This small molecule binds to this protein.
Small molecule (SMILES): COc1ccc(C2(c3cc(-c4cn(C)nc4C)[nH]n3)CC2)cc1

Sequence of chain 1.D:
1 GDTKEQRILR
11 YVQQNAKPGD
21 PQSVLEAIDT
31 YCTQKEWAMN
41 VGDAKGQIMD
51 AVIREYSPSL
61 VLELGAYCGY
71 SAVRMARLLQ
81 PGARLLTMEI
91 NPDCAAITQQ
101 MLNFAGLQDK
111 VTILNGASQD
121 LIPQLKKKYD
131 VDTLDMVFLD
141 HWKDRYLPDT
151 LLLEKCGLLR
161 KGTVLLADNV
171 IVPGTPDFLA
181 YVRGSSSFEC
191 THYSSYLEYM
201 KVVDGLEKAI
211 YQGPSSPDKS

Binding-site contacts:
Ligand atom C14 contacts residue GLY65 of chain 1.D at 3.9 Å.
Ligand atom C05 contacts residue HIS141 of chain 1.D at 3.8 Å.
Ligand atom C09 contacts residue SER118 of chain 1.D at 3.5 Å.
Ligand atom N12 contacts residue GLU89 of chain 1.D at 3.5 Å (salt-bridge).
Ligand atom C15 contacts residue HIS141 of chain 1.D at 3.4 Å.
Ligand atom C21 contacts residue MET39 of chain 1.D at 3.9 Å (hydrophobic).
Ligand atom N08 contacts residue SER118 of chain 1.D at 3.7 Å.
Ligand atom N13 contacts residue ILE90 of chain 1.D at 3.8 Å.
Ligand atom N07 contacts residue ALA117 of chain 1.D at 3.7 Å.
Ligand atom C10 contacts residue ILE90 of chain 1.D at 3.9 Å (hydrophobic).
Ligand atom C03 contacts residue TYR67 of chain 1.D at 3.7 Å (hydrophobic).
Ligand atom C19 contacts residue TRP142 of chain 1.D at 3.6 Å (hydrophobic).
Ligand atom C15 contacts residue TRP142 of chain 1.D at 3.6 Å (hydrophobic).
Ligand atom C20 contacts residue TRP142 of chain 1.D at 3.8 Å (hydrophobic).
Ligand atom C09 contacts residue TRP142 of chain 1.D at 3.7 Å (hydrophobic).
Ligand atom C04 contacts residue TRP142 of chain 1.D at 3.6 Å (hydrophobic).
Ligand atom C14 contacts residue GLU89 of chain 1.D at 3.8 Å.
Ligand atom C10 contacts residue MET88 of chain 1.D at 3.7 Å (hydrophobic).
Ligand atom N07 contacts residue HIS141 of chain 1.D at 3.8 Å.
Ligand atom C03 contacts residue GLU89 of chain 1.D at 3.5 Å.
Ligand atom C18 contacts residue TRP142 of chain 1.D at 3.5 Å (hydrophobic).
Ligand atom N12 contacts residue GLY65 of chain 1.D at 3.7 Å.
Ligand atom C17 contacts residue TRP142 of chain 1.D at 3.5 Å (hydrophobic).
Ligand atom C01 contacts residue ASN40 of chain 1.D at 3.6 Å.
Ligand atom C05 contacts residue ILE90 of chain 1.D at 3.6 Å (hydrophobic).
Ligand atom N13 contacts residue GLY65 of chain 1.D at 3.5 Å.
Ligand atom C11 contacts residue HIS141 of chain 1.D at 3.6 Å.
Ligand atom C20 contacts residue MET39 of chain 1.D at 3.8 Å (hydrophobic).
Ligand atom N07 contacts residue SER118 of chain 1.D at 2.9 Å (h-bond).
Ligand atom O22 contacts residue NHE1 of chain 1.V at 3.9 Å.
Ligand atom C11 contacts residue ILE90 of chain 1.D at 3.4 Å (hydrophobic).
Ligand atom C01 contacts residue TYR67 of chain 1.D at 3.7 Å (hydrophobic).
Ligand atom C09 contacts residue ARG145 of chain 1.D at 3.8 Å.
Ligand atom C21 contacts residue HIS141 of chain 1.D at 3.8 Å.
Ligand atom C01 contacts residue GLY65 of chain 1.D at 3.8 Å.
Ligand atom C06 contacts residue SER118 of chain 1.D at 3.7 Å.
Ligand atom C10 contacts residue GLY116 of chain 1.D at 3.6 Å.
Ligand atom N12 contacts residue ILE90 of chain 1.D at 3.0 Å (h-bond).
Ligand atom N13 contacts residue GLU89 of chain 1.D at 2.8 Å (salt-bridge).
Ligand atom C09 contacts residue GLN119 of chain 1.D at 3.5 Å.